Sequence of chain 2.A:
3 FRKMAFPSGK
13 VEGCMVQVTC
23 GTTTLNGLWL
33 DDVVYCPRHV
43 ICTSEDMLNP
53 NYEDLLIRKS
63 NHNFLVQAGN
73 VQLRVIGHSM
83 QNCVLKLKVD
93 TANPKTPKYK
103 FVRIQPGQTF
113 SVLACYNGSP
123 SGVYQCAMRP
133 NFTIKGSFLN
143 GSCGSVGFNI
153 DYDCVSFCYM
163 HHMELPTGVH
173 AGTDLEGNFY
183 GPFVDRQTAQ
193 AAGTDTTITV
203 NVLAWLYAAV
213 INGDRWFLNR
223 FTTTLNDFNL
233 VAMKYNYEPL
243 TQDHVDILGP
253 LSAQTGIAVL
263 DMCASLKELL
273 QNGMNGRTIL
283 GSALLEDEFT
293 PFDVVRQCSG

Binding-site contacts:
Ligand atom C29 contacts residue PHE140 of chain 2.A at 3.5 Å (hydrophobic).
Ligand atom C16 contacts residue MET165 of chain 2.A at 3.5 Å (hydrophobic).
Ligand atom C21 contacts residue HIS41 of chain 2.A at 3.7 Å.
Ligand atom C21 contacts residue CYS145 of chain 2.A at 1.6 Å (hydrophobic).
Ligand atom C27 contacts residue GLU166 of chain 2.A at 3.5 Å.
Ligand atom C3 contacts residue GLU166 of chain 2.A at 3.6 Å.
Ligand atom C29 contacts residue HIS163 of chain 2.A at 3.6 Å.
Ligand atom C12 contacts residue HIS164 of chain 2.A at 3.7 Å.
Ligand atom C12 contacts residue MET165 of chain 2.A at 3.9 Å (hydrophobic).
Ligand atom O10 contacts residue MET165 of chain 2.A at 3.3 Å.
Ligand atom C21 contacts residue HIS164 of chain 2.A at 3.8 Å.
Ligand atom N19 contacts residue MET165 of chain 2.A at 3.8 Å.
Ligand atom O22 contacts residue SER144 of chain 2.A at 3.9 Å.
Ligand atom O10 contacts residue GLU166 of chain 2.A at 2.8 Å (salt-bridge).
Ligand atom C15 contacts residue MET49 of chain 2.A at 3.9 Å (hydrophobic).
Ligand atom C29 contacts residue GLU166 of chain 2.A at 3.4 Å.
Ligand atom C24 contacts residue HIS163 of chain 2.A at 3.7 Å.
Ligand atom C20 contacts residue HIS164 of chain 2.A at 3.8 Å.
Ligand atom C26 contacts residue ASN142 of chain 2.A at 3.7 Å.
Ligand atom C16 contacts residue ASP187 of chain 2.A at 3.9 Å.
Ligand atom C9 contacts residue MET165 of chain 2.A at 3.8 Å (hydrophobic).
Ligand atom O22 contacts residue GLY143 of chain 2.A at 3.2 Å (h-bond).
Ligand atom O30 contacts residue HIS163 of chain 2.A at 2.6 Å (h-bond).
Ligand atom N19 contacts residue HIS164 of chain 2.A at 3.0 Å (h-bond).
Ligand atom N28 contacts residue PHE140 of chain 2.A at 2.9 Å (h-bond).
Ligand atom C27 contacts residue PHE140 of chain 2.A at 3.9 Å (hydrophobic).
Ligand atom O30 contacts residue PHE140 of chain 2.A at 3.4 Å.
Ligand atom C17 contacts residue HIS164 of chain 2.A at 3.7 Å.
Ligand atom N19 contacts residue CYS145 of chain 2.A at 3.1 Å (h-bond).
Ligand atom O8 contacts residue GLU166 of chain 2.A at 3.0 Å (salt-bridge).
Ligand atom N28 contacts residue GLU166 of chain 2.A at 2.9 Å (salt-bridge).
Ligand atom O30 contacts residue GLU166 of chain 2.A at 3.4 Å.
Ligand atom C9 contacts residue GLU166 of chain 2.A at 3.5 Å.
Ligand atom O30 contacts residue HIS172 of chain 2.A at 3.4 Å (h-bond).
Ligand atom C2 contacts residue GLU166 of chain 2.A at 3.7 Å.
Ligand atom O22 contacts residue CYS145 of chain 2.A at 2.5 Å (h-bond).
Ligand atom C24 contacts residue CYS145 of chain 2.A at 3.2 Å (hydrophobic).
Ligand atom C20 contacts residue CYS145 of chain 2.A at 2.7 Å (hydrophobic).
Ligand atom O30 contacts residue MET165 of chain 2.A at 3.8 Å.
Ligand atom C15 contacts residue ASP187 of chain 2.A at 4.0 Å.

This protein binds this small molecule.
Small molecule (SMILES): CC(C)C[C@H](NC(=O)OCc1ccccc1)C(=O)N[C@@H](C[C@@H]1CCNC1=O)[C@@H](O)S(=O)(=O)O